A small-molecule ligand and the protein it binds are described below.
Small molecule (SMILES): O=C(O)C1=C[C@@H](OP(=O)(O)O)[C@@H](O)[C@H](O)C1

Sequence of chain 1.C:
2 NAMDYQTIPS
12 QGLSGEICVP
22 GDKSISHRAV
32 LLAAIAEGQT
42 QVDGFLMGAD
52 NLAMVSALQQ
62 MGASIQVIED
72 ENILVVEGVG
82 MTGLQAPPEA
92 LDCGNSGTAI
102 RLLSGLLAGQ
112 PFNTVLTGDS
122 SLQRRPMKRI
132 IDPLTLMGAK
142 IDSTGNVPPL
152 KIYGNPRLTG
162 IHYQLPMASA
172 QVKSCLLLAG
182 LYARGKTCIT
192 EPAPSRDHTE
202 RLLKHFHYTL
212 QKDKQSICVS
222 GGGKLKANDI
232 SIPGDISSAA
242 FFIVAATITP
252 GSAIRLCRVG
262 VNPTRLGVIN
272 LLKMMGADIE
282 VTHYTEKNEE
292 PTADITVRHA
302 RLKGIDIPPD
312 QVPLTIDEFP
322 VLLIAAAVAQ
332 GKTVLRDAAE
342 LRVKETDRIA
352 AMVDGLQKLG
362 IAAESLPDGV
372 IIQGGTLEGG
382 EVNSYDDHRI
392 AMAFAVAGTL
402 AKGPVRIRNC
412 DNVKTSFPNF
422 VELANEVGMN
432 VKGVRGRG

Binding-site contacts:
Ligand atom O8 contacts residue SER170 of chain 1.C at 2.9 Å (h-bond).
Ligand atom O3 contacts residue SKM1 of chain 1.IA at 0.4 Å (h-bond).
Ligand atom O4 contacts residue SER25 of chain 1.C at 2.7 Å (h-bond).
Ligand atom O1 contacts residue GLN172 of chain 1.C at 3.4 Å (h-bond).
Ligand atom P1 contacts residue SKM1 of chain 1.IA at 2.1 Å.
Ligand atom O4 contacts residue SKM1 of chain 1.IA at 0.1 Å (h-bond).
Ligand atom O2 contacts residue ASP318 of chain 1.C at 2.7 Å (salt-bridge).
Ligand atom O8 contacts residue SKM1 of chain 1.IA at 2.8 Å (h-bond).
Ligand atom C7 contacts residue ARG29 of chain 1.C at 3.4 Å.
Ligand atom O6 contacts residue SKM1 of chain 1.IA at 3.1 Å (h-bond).
Ligand atom O2 contacts residue SKM1 of chain 1.IA at 0.5 Å (h-bond).
Ligand atom O1 contacts residue SKM1 of chain 1.IA at 0.6 Å (h-bond).
Ligand atom C1 contacts residue SKM1 of chain 1.IA at 0.2 Å.
Ligand atom C3 contacts residue PO41 of chain 1.GA at 2.6 Å.
Ligand atom O7 contacts residue LYS345 of chain 1.C at 3.3 Å (salt-bridge).
Ligand atom O5 contacts residue ARG29 of chain 1.C at 2.7 Å (salt-bridge).
Ligand atom C7 contacts residue SKM1 of chain 1.IA at 0.2 Å.
Ligand atom C4 contacts residue SKM1 of chain 1.IA at 0.4 Å.
Ligand atom O8 contacts residue GLN172 of chain 1.C at 2.8 Å (h-bond).
Ligand atom O3 contacts residue GPJ1 of chain 1.HA at 2.9 Å (h-bond).
Ligand atom O1 contacts residue PO41 of chain 1.GA at 2.0 Å (h-bond).
Ligand atom C4 contacts residue ASP318 of chain 1.C at 3.4 Å.
Ligand atom O6 contacts residue PO41 of chain 1.GA at 0.6 Å (h-bond).
Ligand atom O8 contacts residue PO41 of chain 1.GA at 0.8 Å (h-bond).
Ligand atom C6 contacts residue SKM1 of chain 1.IA at 0.4 Å.
Ligand atom O5 contacts residue GLN172 of chain 1.C at 3.3 Å.
Ligand atom O3 contacts residue ASP318 of chain 1.C at 2.6 Å (salt-bridge).
Ligand atom P1 contacts residue PO41 of chain 1.GA at 0.8 Å.
Ligand atom O5 contacts residue SKM1 of chain 1.IA at 0.3 Å (h-bond).
Ligand atom C6 contacts residue SER25 of chain 1.C at 3.4 Å.
Ligand atom O2 contacts residue LYS345 of chain 1.C at 2.6 Å (salt-bridge).
Ligand atom O4 contacts residue ARG29 of chain 1.C at 2.7 Å (salt-bridge).
Ligand atom C5 contacts residue SKM1 of chain 1.IA at 0.4 Å.
Ligand atom C3 contacts residue SKM1 of chain 1.IA at 0.4 Å.
Ligand atom C2 contacts residue SKM1 of chain 1.IA at 0.3 Å.
Ligand atom O7 contacts residue SKM1 of chain 1.IA at 2.8 Å (h-bond).
Ligand atom C5 contacts residue ASP318 of chain 1.C at 3.5 Å.
Ligand atom O1 contacts residue LYS345 of chain 1.C at 3.0 Å (salt-bridge).
Ligand atom O7 contacts residue PO41 of chain 1.GA at 0.3 Å (h-bond).
Ligand atom O8 contacts residue ALA171 of chain 1.C at 3.3 Å (h-bond).